Binding-site contacts:
Ligand atom C10 contacts residue LYS105 of chain 1.B at 3.8 Å.
Ligand atom C5 contacts residue GLY88 of chain 1.B at 3.2 Å.
Ligand atom S17 contacts residue LYS105 of chain 1.B at 3.8 Å.
Ligand atom C10 contacts residue ASP216 of chain 1.B at 3.3 Å.
Ligand atom C20 contacts residue MET156 of chain 1.B at 3.4 Å (hydrophobic).
Ligand atom C20 contacts residue GLU154 of chain 1.B at 3.2 Å.
Ligand atom C16 contacts residue ALA215 of chain 1.B at 3.7 Å (hydrophobic).
Ligand atom N12 contacts residue VAL90 of chain 1.B at 3.4 Å.
Ligand atom N21 contacts residue ALA103 of chain 1.B at 3.8 Å.
Ligand atom C9 contacts residue ASP216 of chain 1.B at 3.4 Å.
Ligand atom C4 contacts residue GLY88 of chain 1.B at 3.6 Å.
Ligand atom N21 contacts residue MET156 of chain 1.B at 2.9 Å (h-bond).
Ligand atom S17 contacts residue ASP216 of chain 1.B at 3.6 Å.
Ligand atom O11 contacts residue LYS105 of chain 1.B at 2.7 Å (salt-bridge).
Ligand atom C1 contacts residue PHE87 of chain 1.B at 3.5 Å (hydrophobic).
Ligand atom C6 contacts residue GLY85 of chain 1.B at 3.4 Å.
Ligand atom C1 contacts residue ALA86 of chain 1.B at 3.5 Å (hydrophobic).
Ligand atom C7 contacts residue LYS105 of chain 1.B at 3.9 Å.
Ligand atom C20 contacts residue ALA103 of chain 1.B at 3.5 Å (hydrophobic).
Ligand atom C6 contacts residue VAL90 of chain 1.B at 3.5 Å (hydrophobic).
Ligand atom C8 contacts residue GLY85 of chain 1.B at 3.7 Å.
Ligand atom C22 contacts residue PHE368 of chain 1.B at 3.8 Å (hydrophobic).
Ligand atom C19 contacts residue ALA103 of chain 1.B at 3.8 Å (hydrophobic).
Ligand atom C7 contacts residue GLY85 of chain 1.B at 3.6 Å.
Ligand atom O11 contacts residue ASP216 of chain 1.B at 3.0 Å (salt-bridge).
Ligand atom O2 contacts residue LEU107 of chain 1.B at 3.6 Å.
Ligand atom C8 contacts residue LYS105 of chain 1.B at 3.5 Å.
Ligand atom C22 contacts residue LEU205 of chain 1.B at 3.7 Å (hydrophobic).
Ligand atom C4 contacts residue GLY85 of chain 1.B at 3.7 Å.
Ligand atom C5 contacts residue GLY85 of chain 1.B at 3.4 Å.
Ligand atom C3 contacts residue LYS105 of chain 1.B at 3.6 Å.
Ligand atom N14 contacts residue VAL90 of chain 1.B at 3.8 Å.
Ligand atom C23 contacts residue LEU205 of chain 1.B at 3.8 Å (hydrophobic).
Ligand atom C5 contacts residue GLU89 of chain 1.B at 3.5 Å.
Ligand atom C16 contacts residue MET153 of chain 1.B at 3.6 Å (hydrophobic).
Ligand atom C3 contacts residue GLY85 of chain 1.B at 3.8 Å.
Ligand atom C13 contacts residue VAL90 of chain 1.B at 3.6 Å (hydrophobic).
Ligand atom N21 contacts residue TYR155 of chain 1.B at 3.8 Å.
Ligand atom C22 contacts residue ILE82 of chain 1.B at 3.7 Å (hydrophobic).
Ligand atom O2 contacts residue PHE87 of chain 1.B at 3.7 Å.

Sequence of chain 1.B:
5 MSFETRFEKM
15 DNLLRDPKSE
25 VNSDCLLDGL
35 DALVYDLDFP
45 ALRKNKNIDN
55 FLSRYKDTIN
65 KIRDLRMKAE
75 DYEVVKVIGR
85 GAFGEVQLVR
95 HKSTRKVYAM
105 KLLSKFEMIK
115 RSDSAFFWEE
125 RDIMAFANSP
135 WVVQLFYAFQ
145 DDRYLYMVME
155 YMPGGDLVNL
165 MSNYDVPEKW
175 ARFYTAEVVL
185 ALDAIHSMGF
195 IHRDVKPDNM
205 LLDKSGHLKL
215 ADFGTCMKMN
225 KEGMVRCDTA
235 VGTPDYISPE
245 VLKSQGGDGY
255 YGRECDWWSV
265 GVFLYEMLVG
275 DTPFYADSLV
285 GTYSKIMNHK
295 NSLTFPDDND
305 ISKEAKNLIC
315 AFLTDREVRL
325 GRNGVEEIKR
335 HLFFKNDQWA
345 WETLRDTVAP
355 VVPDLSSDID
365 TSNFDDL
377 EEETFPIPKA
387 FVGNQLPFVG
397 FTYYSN

This protein binds this small molecule.
Small molecule (SMILES): COc1cccc(CC(=O)Nc2nc(-c3ccncc3)cs2)c1